Binding-site contacts:
Ligand atom C25 contacts residue LEU44 of chain 1.A at 3.4 Å (hydrophobic).
Ligand atom C24 contacts residue HIS159 of chain 1.A at 3.9 Å.
Ligand atom S16 contacts residue ASN117 of chain 1.A at 3.8 Å.
Ligand atom C18 contacts residue HIS159 of chain 1.A at 3.8 Å.
Ligand atom O01 contacts residue ASP174 of chain 1.A at 3.2 Å.
Ligand atom C15 contacts residue LEU44 of chain 1.A at 3.8 Å (hydrophobic).
Ligand atom C08 contacts residue VAL52 of chain 1.A at 3.9 Å (hydrophobic).
Ligand atom C26 contacts residue LEU44 of chain 1.A at 3.9 Å (hydrophobic).
Ligand atom C06 contacts residue ILE173 of chain 1.A at 3.9 Å (hydrophobic).
Ligand atom C24 contacts residue GLY45 of chain 1.A at 4.0 Å.
Ligand atom C09 contacts residue ILE173 of chain 1.A at 3.6 Å (hydrophobic).
Ligand atom O10 contacts residue VAL52 of chain 1.A at 3.6 Å.
Ligand atom C02 contacts residue ASP174 of chain 1.A at 3.2 Å.
Ligand atom C22 contacts residue GLY45 of chain 1.A at 3.7 Å.
Ligand atom O01 contacts residue LYS67 of chain 1.A at 2.8 Å (salt-bridge).
Ligand atom N11 contacts residue VAL65 of chain 1.A at 3.7 Å.
Ligand atom C05 contacts residue ILE173 of chain 1.A at 3.6 Å (hydrophobic).
Ligand atom C02 contacts residue PHE112 of chain 1.A at 3.7 Å (hydrophobic).
Ligand atom C19 contacts residue HIS159 of chain 1.A at 3.7 Å.
Ligand atom C23 contacts residue GLY45 of chain 1.A at 3.7 Å.
Ligand atom C02 contacts residue LYS67 of chain 1.A at 3.8 Å.
Ligand atom O03 contacts residue ILE173 of chain 1.A at 4.0 Å.
Ligand atom C07 contacts residue VAL65 of chain 1.A at 3.6 Å (hydrophobic).
Ligand atom N13 contacts residue MET162 of chain 1.A at 4.0 Å.
Ligand atom O03 contacts residue ASP174 of chain 1.A at 3.0 Å (salt-bridge).
Ligand atom C08 contacts residue ILE173 of chain 1.A at 3.6 Å (hydrophobic).
Ligand atom C04 contacts residue ILE173 of chain 1.A at 3.8 Å (hydrophobic).
Ligand atom C15 contacts residue ASN117 of chain 1.A at 3.7 Å.
Ligand atom C18 contacts residue VAL52 of chain 1.A at 3.9 Å (hydrophobic).
Ligand atom C24 contacts residue LEU44 of chain 1.A at 3.6 Å (hydrophobic).
Ligand atom C12 contacts residue MET162 of chain 1.A at 4.0 Å (hydrophobic).
Ligand atom O03 contacts residue PHE112 of chain 1.A at 3.1 Å.
Ligand atom N13 contacts residue VAL52 of chain 1.A at 3.6 Å.
Ligand atom C07 contacts residue ILE173 of chain 1.A at 3.8 Å (hydrophobic).
Ligand atom C05 contacts residue PHE112 of chain 1.A at 3.9 Å (hydrophobic).
Ligand atom C21 contacts residue GLY45 of chain 1.A at 3.7 Å.
Ligand atom C21 contacts residue ARG46 of chain 1.A at 3.9 Å.
Ligand atom C23 contacts residue LEU44 of chain 1.A at 3.9 Å (hydrophobic).
Ligand atom C08 contacts residue VAL65 of chain 1.A at 4.0 Å (hydrophobic).
Ligand atom C17 contacts residue LEU44 of chain 1.A at 3.9 Å (hydrophobic).

A protein and the small-molecule ligand that binds it are described below.
Small molecule (SMILES): O=C(O)c1ccc(Nc2nc(-c3ccc4ccccc4c3)cs2)cc1O

Sequence of chain 1.A:
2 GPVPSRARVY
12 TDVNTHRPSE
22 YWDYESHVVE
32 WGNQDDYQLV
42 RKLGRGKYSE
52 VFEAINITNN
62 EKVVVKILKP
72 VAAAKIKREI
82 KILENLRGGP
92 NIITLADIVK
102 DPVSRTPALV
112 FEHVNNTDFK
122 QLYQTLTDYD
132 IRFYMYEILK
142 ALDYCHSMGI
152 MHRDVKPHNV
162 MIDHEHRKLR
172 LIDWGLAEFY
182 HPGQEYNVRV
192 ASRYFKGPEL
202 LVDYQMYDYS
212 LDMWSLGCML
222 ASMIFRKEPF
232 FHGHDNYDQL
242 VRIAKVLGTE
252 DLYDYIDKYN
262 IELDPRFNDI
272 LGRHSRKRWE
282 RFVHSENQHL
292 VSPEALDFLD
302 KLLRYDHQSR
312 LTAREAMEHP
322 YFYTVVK